This small molecule binds to this protein.
Small molecule (SMILES): CC(=O)N[C@H]1[C@H](O[C@H]2[C@H](O)[C@@H](NC(C)=O)CO[C@@H]2CO[C@@H]2O[C@@H](C)[C@@H](O)[C@@H](O)[C@@H]2O)O[C@H](CO)[C@@H](O[C@@H]2O[C@H](CO)[C@@H](O)[C@H](O)[C@@H]2O)[C@@H]1O

Sequence of chain 3.B:
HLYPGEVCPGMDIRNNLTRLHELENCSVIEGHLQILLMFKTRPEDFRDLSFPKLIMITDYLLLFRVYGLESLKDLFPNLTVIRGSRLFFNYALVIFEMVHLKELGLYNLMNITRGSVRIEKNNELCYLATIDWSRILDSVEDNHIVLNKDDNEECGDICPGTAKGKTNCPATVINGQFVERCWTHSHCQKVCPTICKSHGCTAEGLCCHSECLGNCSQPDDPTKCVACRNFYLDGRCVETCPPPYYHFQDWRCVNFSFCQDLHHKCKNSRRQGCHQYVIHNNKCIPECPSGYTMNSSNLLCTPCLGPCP

Binding-site contacts:
Ligand atom C4 contacts residue ASN25 of chain 3.B at 4.2 Å.
Ligand atom C2 contacts residue GLU24 of chain 3.B at 3.5 Å.
Ligand atom C8 contacts residue GLU22 of chain 3.B at 4.0 Å.
Ligand atom C1 contacts residue ASN25 of chain 3.B at 1.4 Å.
Ligand atom O5 contacts residue ASN25 of chain 3.B at 2.3 Å (h-bond).
Ligand atom N2 contacts residue ASN25 of chain 3.B at 2.9 Å (h-bond).
Ligand atom C7 contacts residue GLU24 of chain 3.B at 4.2 Å.
Ligand atom C1 contacts residue GLU24 of chain 3.B at 3.3 Å.
Ligand atom C2 contacts residue ASN25 of chain 3.B at 2.5 Å.
Ligand atom C3 contacts residue GLU24 of chain 3.B at 3.5 Å.
Ligand atom C3 contacts residue ASN25 of chain 3.B at 3.8 Å.
Ligand atom N2 contacts residue GLU24 of chain 3.B at 3.1 Å (salt-bridge).
Ligand atom C4 contacts residue GLU24 of chain 3.B at 4.5 Å.
Ligand atom C1 contacts residue GLU6 of chain 3.B at 4.4 Å.
Ligand atom O7 contacts residue GLU6 of chain 3.B at 3.7 Å.
Ligand atom O5 contacts residue GLU24 of chain 3.B at 4.2 Å.
Ligand atom O7 contacts residue ASN25 of chain 3.B at 3.8 Å.
Ligand atom C7 contacts residue ASN25 of chain 3.B at 3.6 Å.
Ligand atom C7 contacts residue GLU6 of chain 3.B at 4.4 Å.
Ligand atom C8 contacts residue HIS21 of chain 3.B at 4.3 Å.
Ligand atom O3 contacts residue GLU24 of chain 3.B at 4.5 Å.
Ligand atom C5 contacts residue ASN25 of chain 3.B at 3.6 Å.
Ligand atom C5 contacts residue GLU24 of chain 3.B at 4.2 Å.